A protein and the small-molecule ligand that binds it are described below.
Small molecule (SMILES): CC(=O)N[C@@H]1[C@@H](O)[C@H](O)[C@@H](CO)O[C@H]1O

Binding-site contacts:
Ligand atom C4 contacts residue ASN69 of chain 1.EA at 4.3 Å.
Ligand atom N2 contacts residue ASN69 of chain 1.EA at 2.9 Å (h-bond).
Ligand atom C8 contacts residue ASN69 of chain 1.EA at 4.0 Å.
Ligand atom O7 contacts residue ASN69 of chain 1.EA at 3.1 Å (h-bond).
Ligand atom C2 contacts residue ASN69 of chain 1.EA at 2.6 Å.
Ligand atom C1 contacts residue ASN69 of chain 1.EA at 1.4 Å.
Ligand atom O5 contacts residue ASN69 of chain 1.EA at 2.4 Å (h-bond).
Ligand atom C7 contacts residue ASN69 of chain 1.EA at 3.0 Å.
Ligand atom C8 contacts residue SER68 of chain 1.EA at 4.3 Å.
Ligand atom C3 contacts residue ASN69 of chain 1.EA at 3.8 Å.
Ligand atom C5 contacts residue ASN69 of chain 1.EA at 3.7 Å.

Sequence of chain 1.EA:
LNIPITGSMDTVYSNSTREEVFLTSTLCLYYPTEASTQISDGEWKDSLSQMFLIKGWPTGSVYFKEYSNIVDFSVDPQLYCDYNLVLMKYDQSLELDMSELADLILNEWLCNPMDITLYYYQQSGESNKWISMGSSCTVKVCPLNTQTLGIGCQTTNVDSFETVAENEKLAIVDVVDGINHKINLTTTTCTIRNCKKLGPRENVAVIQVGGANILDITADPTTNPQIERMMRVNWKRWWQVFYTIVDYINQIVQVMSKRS